Binding-site contacts:
Ligand atom C17 contacts residue CYS87 of chain 1.B at 3.8 Å (hydrophobic).
Ligand atom C16 contacts residue ASP148 of chain 1.B at 3.3 Å.
Ligand atom C1 contacts residue SER88 of chain 1.B at 3.5 Å.
Ligand atom C17 contacts residue ALA36 of chain 1.B at 3.5 Å (hydrophobic).
Ligand atom C7 contacts residue LEU15 of chain 1.B at 3.8 Å (hydrophobic).
Ligand atom N4 contacts residue ALA36 of chain 1.B at 3.6 Å.
Ligand atom C17 contacts residue GLU85 of chain 1.B at 3.6 Å.
Ligand atom O2 contacts residue GLU85 of chain 1.B at 3.5 Å (salt-bridge).
Ligand atom C15 contacts residue GLU134 of chain 1.B at 3.7 Å.
Ligand atom C17 contacts residue LEU137 of chain 1.B at 3.6 Å (hydrophobic).
Ligand atom C14 contacts residue TYR20 of chain 1.B at 3.6 Å (hydrophobic).
Ligand atom C2 contacts residue GLY90 of chain 1.B at 3.6 Å.
Ligand atom C3 contacts residue GLY90 of chain 1.B at 3.9 Å.
Ligand atom O1 contacts residue VAL23 of chain 1.B at 3.9 Å.
Ligand atom O2 contacts residue TYR86 of chain 1.B at 3.4 Å.
Ligand atom C2 contacts residue CYS87 of chain 1.B at 3.2 Å (hydrophobic).
Ligand atom C13 contacts residue TYR20 of chain 1.B at 3.3 Å (hydrophobic).
Ligand atom C8 contacts residue CYS87 of chain 1.B at 3.9 Å (hydrophobic).
Ligand atom O2 contacts residue ALA36 of chain 1.B at 3.6 Å.
Ligand atom O2 contacts residue CYS87 of chain 1.B at 2.8 Å (h-bond).
Ligand atom C16 contacts residue GLU134 of chain 1.B at 3.1 Å.
Ligand atom C8 contacts residue LEU15 of chain 1.B at 3.8 Å (hydrophobic).
Ligand atom S1 contacts residue LEU15 of chain 1.B at 3.6 Å.
Ligand atom N2 contacts residue GLU134 of chain 1.B at 3.0 Å (salt-bridge).
Ligand atom C1 contacts residue CYS87 of chain 1.B at 3.9 Å (hydrophobic).
Ligand atom N2 contacts residue ASP148 of chain 1.B at 2.7 Å (salt-bridge).
Ligand atom C9 contacts residue LEU137 of chain 1.B at 3.7 Å (hydrophobic).
Ligand atom C4 contacts residue LEU15 of chain 1.B at 3.7 Å (hydrophobic).
Ligand atom N3 contacts residue LEU137 of chain 1.B at 3.3 Å.
Ligand atom C1 contacts residue TYR86 of chain 1.B at 3.8 Å (hydrophobic).
Ligand atom C16 contacts residue GLU91 of chain 1.B at 3.5 Å.
Ligand atom N4 contacts residue GLU85 of chain 1.B at 2.8 Å (salt-bridge).
Ligand atom N4 contacts residue LEU137 of chain 1.B at 3.7 Å.
Ligand atom O1 contacts residue LEU137 of chain 1.B at 3.6 Å.
Ligand atom C12 contacts residue ASP148 of chain 1.B at 3.9 Å.
Ligand atom C2 contacts residue TYR86 of chain 1.B at 3.9 Å (hydrophobic).
Ligand atom N2 contacts residue ASN135 of chain 1.B at 3.0 Å (h-bond).
Ligand atom C15 contacts residue ASN135 of chain 1.B at 3.5 Å.
Ligand atom C3 contacts residue LEU15 of chain 1.B at 3.9 Å (hydrophobic).
Ligand atom C1 contacts residue GLY90 of chain 1.B at 3.9 Å.

Sequence of chain 1.B:
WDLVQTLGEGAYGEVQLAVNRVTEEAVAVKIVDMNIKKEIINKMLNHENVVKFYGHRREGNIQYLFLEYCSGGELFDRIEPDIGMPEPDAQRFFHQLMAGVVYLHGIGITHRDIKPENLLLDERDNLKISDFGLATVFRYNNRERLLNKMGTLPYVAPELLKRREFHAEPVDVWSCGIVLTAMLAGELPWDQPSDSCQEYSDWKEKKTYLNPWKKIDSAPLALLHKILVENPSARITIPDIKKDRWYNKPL

A protein and the small-molecule ligand that binds it are described below.
Small molecule (SMILES): NC(=O)Nc1cc(-c2cccc(F)c2)sc1C(=O)N[C@H]1CCCNC1